Sequence of chain 1.A:
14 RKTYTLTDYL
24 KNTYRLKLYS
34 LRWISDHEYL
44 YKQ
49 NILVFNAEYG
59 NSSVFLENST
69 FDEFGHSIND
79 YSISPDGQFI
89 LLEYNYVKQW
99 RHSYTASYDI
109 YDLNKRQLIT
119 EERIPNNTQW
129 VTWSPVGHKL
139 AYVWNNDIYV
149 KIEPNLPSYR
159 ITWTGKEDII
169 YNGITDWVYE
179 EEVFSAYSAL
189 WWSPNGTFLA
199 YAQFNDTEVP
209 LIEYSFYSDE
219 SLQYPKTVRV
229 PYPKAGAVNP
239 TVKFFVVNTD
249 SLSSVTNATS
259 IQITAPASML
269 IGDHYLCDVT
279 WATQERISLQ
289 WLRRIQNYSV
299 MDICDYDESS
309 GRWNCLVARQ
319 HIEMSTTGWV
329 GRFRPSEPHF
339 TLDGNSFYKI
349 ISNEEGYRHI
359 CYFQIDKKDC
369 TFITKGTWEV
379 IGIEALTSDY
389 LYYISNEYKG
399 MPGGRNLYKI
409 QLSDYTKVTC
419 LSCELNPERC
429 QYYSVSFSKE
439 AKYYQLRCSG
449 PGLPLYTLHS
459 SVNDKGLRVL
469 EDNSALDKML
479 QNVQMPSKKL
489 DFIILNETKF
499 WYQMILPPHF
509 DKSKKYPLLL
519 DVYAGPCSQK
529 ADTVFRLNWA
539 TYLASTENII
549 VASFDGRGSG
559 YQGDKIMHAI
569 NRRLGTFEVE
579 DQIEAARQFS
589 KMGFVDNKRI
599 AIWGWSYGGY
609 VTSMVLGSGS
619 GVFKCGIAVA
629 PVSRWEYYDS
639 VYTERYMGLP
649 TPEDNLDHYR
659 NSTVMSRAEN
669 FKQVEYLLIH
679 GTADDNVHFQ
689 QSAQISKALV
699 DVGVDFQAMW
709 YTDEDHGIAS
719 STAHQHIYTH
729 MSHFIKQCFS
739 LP

Binding-site contacts:
Ligand atom O7 contacts residue SER61 of chain 1.A at 2.8 Å (h-bond).
Ligand atom C1 contacts residue ASN59 of chain 1.A at 1.5 Å.
Ligand atom C7 contacts residue SER61 of chain 1.A at 3.2 Å.
Ligand atom C2 contacts residue ASN59 of chain 1.A at 2.6 Å.
Ligand atom C7 contacts residue ASN59 of chain 1.A at 3.5 Å.
Ligand atom O7 contacts residue SER60 of chain 1.A at 3.6 Å.
Ligand atom O7 contacts residue ASN59 of chain 1.A at 3.4 Å (h-bond).
Ligand atom C8 contacts residue SER60 of chain 1.A at 4.0 Å.
Ligand atom C2 contacts residue ASN54 of chain 1.A at 4.4 Å.
Ligand atom C8 contacts residue VAL52 of chain 1.A at 3.7 Å (hydrophobic).
Ligand atom N2 contacts residue SER61 of chain 1.A at 4.2 Å.
Ligand atom C3 contacts residue ASN59 of chain 1.A at 3.9 Å.
Ligand atom N2 contacts residue ASN59 of chain 1.A at 3.2 Å (h-bond).
Ligand atom C8 contacts residue SER61 of chain 1.A at 3.2 Å.
Ligand atom C7 contacts residue SER60 of chain 1.A at 4.3 Å.
Ligand atom C4 contacts residue ASN59 of chain 1.A at 4.3 Å.
Ligand atom O5 contacts residue ASN59 of chain 1.A at 2.3 Å (h-bond).
Ligand atom C3 contacts residue ASN54 of chain 1.A at 4.4 Å.
Ligand atom N2 contacts residue ASN54 of chain 1.A at 4.0 Å.
Ligand atom C8 contacts residue ASN59 of chain 1.A at 3.6 Å.
Ligand atom C5 contacts residue ASN59 of chain 1.A at 3.6 Å.
Ligand atom C1 contacts residue ASN54 of chain 1.A at 4.0 Å.

A protein and the small-molecule ligand that binds it are described below.
Small molecule (SMILES): CC(=O)N[C@@H]1[C@@H](O)[C@H](O)[C@@H](CO)O[C@H]1O